Sequence of chain 1.C:
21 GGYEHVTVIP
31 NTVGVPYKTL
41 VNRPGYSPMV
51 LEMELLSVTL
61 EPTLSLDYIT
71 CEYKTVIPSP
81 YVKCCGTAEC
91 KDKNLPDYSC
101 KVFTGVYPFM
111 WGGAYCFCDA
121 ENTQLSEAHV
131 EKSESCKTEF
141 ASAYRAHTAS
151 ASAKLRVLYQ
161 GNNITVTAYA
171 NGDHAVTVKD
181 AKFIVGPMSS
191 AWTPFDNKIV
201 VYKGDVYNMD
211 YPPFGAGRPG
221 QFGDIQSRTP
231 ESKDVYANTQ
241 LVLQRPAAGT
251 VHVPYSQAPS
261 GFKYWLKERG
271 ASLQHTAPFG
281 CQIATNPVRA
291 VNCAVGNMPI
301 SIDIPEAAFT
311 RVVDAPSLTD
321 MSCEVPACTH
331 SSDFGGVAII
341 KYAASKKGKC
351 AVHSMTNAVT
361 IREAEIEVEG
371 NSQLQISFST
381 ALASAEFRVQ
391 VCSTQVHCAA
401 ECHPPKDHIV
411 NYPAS

The protein below binds the small molecule below.
Small molecule (SMILES): CC(=O)N[C@@H]1[C@@H](O)[C@H](O)[C@@H](CO)O[C@H]1O

Binding-site contacts:
Ligand atom O5 contacts residue ASN263 of chain 1.B at 2.3 Å (h-bond).
Ligand atom O5 contacts residue PHE140 of chain 1.C at 4.2 Å.
Ligand atom C3 contacts residue LYS137 of chain 1.C at 4.0 Å.
Ligand atom C7 contacts residue LYS137 of chain 1.C at 4.4 Å.
Ligand atom O7 contacts residue THR138 of chain 1.C at 3.5 Å (h-bond).
Ligand atom C5 contacts residue ASN263 of chain 1.B at 3.2 Å.
Ligand atom C6 contacts residue ASN263 of chain 1.B at 3.3 Å.
Ligand atom O7 contacts residue ALA262 of chain 1.B at 3.7 Å.
Ligand atom C7 contacts residue THR138 of chain 1.C at 3.5 Å.
Ligand atom C1 contacts residue ASN263 of chain 1.B at 1.5 Å.
Ligand atom O5 contacts residue THR138 of chain 1.C at 3.5 Å (h-bond).
Ligand atom C4 contacts residue ASN263 of chain 1.B at 3.9 Å.
Ligand atom N2 contacts residue THR138 of chain 1.C at 4.2 Å.
Ligand atom C5 contacts residue PHE140 of chain 1.C at 4.5 Å (hydrophobic).
Ligand atom O7 contacts residue ASN263 of chain 1.B at 3.1 Å (h-bond).
Ligand atom O5 contacts residue LYS137 of chain 1.C at 3.5 Å (salt-bridge).
Ligand atom C2 contacts residue ASN263 of chain 1.B at 2.7 Å.
Ligand atom C7 contacts residue ASN263 of chain 1.B at 3.8 Å.
Ligand atom N2 contacts residue LYS137 of chain 1.C at 3.7 Å.
Ligand atom C8 contacts residue THR138 of chain 1.C at 3.7 Å.
Ligand atom C1 contacts residue LYS137 of chain 1.C at 3.6 Å.
Ligand atom O6 contacts residue ASN263 of chain 1.B at 3.7 Å.
Ligand atom C1 contacts residue THR138 of chain 1.C at 3.7 Å.
Ligand atom C2 contacts residue LYS137 of chain 1.C at 3.9 Å.
Ligand atom C3 contacts residue ASN263 of chain 1.B at 3.8 Å.
Ligand atom O6 contacts residue LYS203 of chain 1.C at 3.9 Å.
Ligand atom N2 contacts residue ASN263 of chain 1.B at 3.6 Å (h-bond).

Sequence of chain 1.B:
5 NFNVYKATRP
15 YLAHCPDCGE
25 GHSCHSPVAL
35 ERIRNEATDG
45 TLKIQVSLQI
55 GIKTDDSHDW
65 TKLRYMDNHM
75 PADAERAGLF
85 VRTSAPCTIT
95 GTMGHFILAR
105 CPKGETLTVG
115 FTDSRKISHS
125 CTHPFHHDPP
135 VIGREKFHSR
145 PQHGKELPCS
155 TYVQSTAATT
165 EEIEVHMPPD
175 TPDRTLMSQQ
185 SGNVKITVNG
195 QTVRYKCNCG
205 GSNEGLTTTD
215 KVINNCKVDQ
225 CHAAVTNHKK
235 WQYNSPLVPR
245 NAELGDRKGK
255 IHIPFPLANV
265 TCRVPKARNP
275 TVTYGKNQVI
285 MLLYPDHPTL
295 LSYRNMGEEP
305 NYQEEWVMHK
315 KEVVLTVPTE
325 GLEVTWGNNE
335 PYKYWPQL